A small-molecule ligand and the protein it binds are described below.
Small molecule (SMILES): C=CCOc1ccc(S(N)(=O)=O)cc1

Sequence of chain 1.A:
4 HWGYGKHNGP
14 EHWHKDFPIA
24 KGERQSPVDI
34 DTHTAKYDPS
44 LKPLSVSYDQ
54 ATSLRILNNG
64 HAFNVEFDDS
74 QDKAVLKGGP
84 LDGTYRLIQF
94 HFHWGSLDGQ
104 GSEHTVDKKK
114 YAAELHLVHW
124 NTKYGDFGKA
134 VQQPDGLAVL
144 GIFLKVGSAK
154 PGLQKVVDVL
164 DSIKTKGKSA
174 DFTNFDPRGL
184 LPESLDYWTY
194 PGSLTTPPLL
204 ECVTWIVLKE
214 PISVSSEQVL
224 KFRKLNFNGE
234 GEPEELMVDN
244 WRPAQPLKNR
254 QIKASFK

Binding-site contacts:
Ligand atom CAD contacts residue LEU197 of chain 1.A at 3.9 Å (hydrophobic).
Ligand atom SAG contacts residue HIS119 of chain 1.A at 3.9 Å.
Ligand atom OAL contacts residue TRP208 of chain 1.A at 3.5 Å.
Ligand atom SAG contacts residue HIS94 of chain 1.A at 3.9 Å.
Ligand atom OAL contacts residue ZN1 of chain 1.B at 4.1 Å.
Ligand atom OAM contacts residue ZN1 of chain 1.B at 3.0 Å.
Ligand atom SAG contacts residue THR198 of chain 1.A at 3.9 Å.
Ligand atom OAM contacts residue VAL142 of chain 1.A at 3.8 Å.
Ligand atom CAA contacts residue HIS94 of chain 1.A at 4.1 Å.
Ligand atom CAE contacts residue LEU197 of chain 1.A at 4.1 Å (hydrophobic).
Ligand atom OAM contacts residue HIS94 of chain 1.A at 3.4 Å.
Ligand atom OAM contacts residue HIS119 of chain 1.A at 3.4 Å (h-bond).
Ligand atom OAL contacts residue THR198 of chain 1.A at 3.0 Å (h-bond).
Ligand atom CAB contacts residue LEU197 of chain 1.A at 3.8 Å (hydrophobic).
Ligand atom CAC contacts residue GLN92 of chain 1.A at 4.1 Å.
Ligand atom CAB contacts residue HIS94 of chain 1.A at 4.1 Å.
Ligand atom CAD contacts residue GOL1 of chain 1.E at 4.1 Å.
Ligand atom OAM contacts residue VAL121 of chain 1.A at 3.9 Å.
Ligand atom SAG contacts residue ZN1 of chain 1.B at 3.0 Å.
Ligand atom CAF contacts residue LEU197 of chain 1.A at 3.9 Å (hydrophobic).
Ligand atom OAM contacts residue TRP208 of chain 1.A at 4.0 Å.
Ligand atom CAC contacts residue LEU197 of chain 1.A at 3.8 Å (hydrophobic).
Ligand atom NAN contacts residue HIS94 of chain 1.A at 3.3 Å (h-bond).
Ligand atom CAJ contacts residue PHE130 of chain 1.A at 4.2 Å (hydrophobic).
Ligand atom NAN contacts residue THR198 of chain 1.A at 2.8 Å (h-bond).
Ligand atom CAE contacts residue GOL1 of chain 1.E at 3.9 Å.
Ligand atom CAB contacts residue VAL121 of chain 1.A at 3.9 Å (hydrophobic).
Ligand atom NAN contacts residue ZN1 of chain 1.B at 1.9 Å.
Ligand atom CAF contacts residue THR199 of chain 1.A at 3.4 Å.
Ligand atom NAN contacts residue HIS119 of chain 1.A at 3.4 Å (h-bond).
Ligand atom CAK contacts residue PHE130 of chain 1.A at 3.8 Å (hydrophobic).
Ligand atom CAA contacts residue LEU197 of chain 1.A at 4.0 Å (hydrophobic).
Ligand atom OAL contacts residue SER196 of chain 1.A at 4.1 Å.
Ligand atom NAN contacts residue HIS96 of chain 1.A at 3.3 Å (h-bond).
Ligand atom NAN contacts residue GLU106 of chain 1.A at 4.2 Å.
Ligand atom OAH contacts residue PHE130 of chain 1.A at 3.8 Å.
Ligand atom CAK contacts residue PRO201 of chain 1.A at 4.1 Å (hydrophobic).
Ligand atom CAK contacts residue LEU197 of chain 1.A at 4.0 Å (hydrophobic).
Ligand atom CAE contacts residue THR199 of chain 1.A at 3.3 Å.
Ligand atom OAL contacts residue LEU197 of chain 1.A at 3.3 Å.